The small molecule below binds the protein below.
Small molecule (SMILES): CC(C)CN(CC(O)(O)[C@H](Cc1ccccc1)NC(=O)O[C@H]1CO[C@H]2OCC[C@H]21)S(=O)(=O)c1ccc(N)cc1

Sequence of chain 1.B:
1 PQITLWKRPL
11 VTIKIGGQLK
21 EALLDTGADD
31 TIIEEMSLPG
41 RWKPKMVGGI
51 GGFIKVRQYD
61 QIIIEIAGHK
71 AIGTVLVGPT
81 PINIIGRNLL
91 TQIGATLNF

Binding-site contacts:
Ligand atom C36 contacts residue GLY49 of chain 1.B at 3.8 Å.
Ligand atom O18 contacts residue GLY27 of chain 1.B at 3.5 Å.
Ligand atom C33 contacts residue GLY27 of chain 1.B at 3.5 Å.
Ligand atom O26 contacts residue ASP30 of chain 1.B at 3.4 Å (salt-bridge).
Ligand atom O26 contacts residue ASP29 of chain 1.B at 3.3 Å (salt-bridge).
Ligand atom C19 contacts residue ASP25 of chain 1.A at 3.8 Å.
Ligand atom C27 contacts residue ASP29 of chain 1.B at 3.7 Å.
Ligand atom N1 contacts residue ASP30 of chain 1.A at 3.0 Å (salt-bridge).
Ligand atom O23 contacts residue ALA28 of chain 1.B at 3.7 Å.
Ligand atom C36 contacts residue ILE50 of chain 1.B at 3.7 Å (hydrophobic).
Ligand atom O9 contacts residue ILE50 of chain 1.B at 3.5 Å.
Ligand atom C17 contacts residue ASP25 of chain 1.A at 3.2 Å.
Ligand atom C3 contacts residue ASP30 of chain 1.A at 3.3 Å.
Ligand atom C29 contacts residue GLY27 of chain 1.B at 3.6 Å.
Ligand atom N20 contacts residue GLY27 of chain 1.B at 3.4 Å (h-bond).
Ligand atom C15 contacts residue LEU23 of chain 1.B at 3.8 Å (hydrophobic).
Ligand atom O28 contacts residue ASP29 of chain 1.B at 2.9 Å (salt-bridge).
Ligand atom C31 contacts residue GLY48 of chain 1.B at 3.5 Å.
Ligand atom C3 contacts residue ILE32 of chain 1.A at 3.5 Å (hydrophobic).
Ligand atom C4 contacts residue ALA28 of chain 1.A at 3.5 Å (hydrophobic).
Ligand atom C29 contacts residue ASP29 of chain 1.B at 3.8 Å.
Ligand atom C32 contacts residue ASP25 of chain 1.A at 3.1 Å.
Ligand atom O18 contacts residue ASP25 of chain 1.B at 2.7 Å (salt-bridge).
Ligand atom C34 contacts residue ILE82 of chain 1.A at 3.6 Å (hydrophobic).
Ligand atom C36 contacts residue PRO81 of chain 1.A at 3.7 Å (hydrophobic).
Ligand atom C3 contacts residue ALA28 of chain 1.A at 3.4 Å (hydrophobic).
Ligand atom O10 contacts residue ILE50 of chain 1.B at 3.4 Å.
Ligand atom O18 contacts residue ASP25 of chain 1.A at 2.4 Å (salt-bridge).
Ligand atom O39 contacts residue ASP25 of chain 1.B at 2.7 Å (salt-bridge).
Ligand atom C15 contacts residue ILE82 of chain 1.B at 3.6 Å (hydrophobic).
Ligand atom C35 contacts residue ILE82 of chain 1.A at 3.6 Å (hydrophobic).
Ligand atom C14 contacts residue ILE84 of chain 1.B at 3.7 Å (hydrophobic).
Ligand atom C30 contacts residue GLY48 of chain 1.B at 3.1 Å.
Ligand atom C16 contacts residue ASP25 of chain 1.A at 3.3 Å.
Ligand atom C17 contacts residue ASP25 of chain 1.B at 3.5 Å.
Ligand atom C6 contacts residue VAL47 of chain 1.A at 3.7 Å (hydrophobic).
Ligand atom C12 contacts residue GLY27 of chain 1.A at 3.5 Å.
Ligand atom C7 contacts residue VAL47 of chain 1.A at 3.3 Å (hydrophobic).
Ligand atom C6 contacts residue GLY48 of chain 1.A at 3.5 Å.
Ligand atom O10 contacts residue GLY49 of chain 1.A at 3.0 Å.

Sequence of chain 1.A:
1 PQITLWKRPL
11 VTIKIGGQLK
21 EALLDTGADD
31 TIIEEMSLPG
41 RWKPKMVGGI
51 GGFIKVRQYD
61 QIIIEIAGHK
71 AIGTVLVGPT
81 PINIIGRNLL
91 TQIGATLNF